Sequence of chain 1.A:
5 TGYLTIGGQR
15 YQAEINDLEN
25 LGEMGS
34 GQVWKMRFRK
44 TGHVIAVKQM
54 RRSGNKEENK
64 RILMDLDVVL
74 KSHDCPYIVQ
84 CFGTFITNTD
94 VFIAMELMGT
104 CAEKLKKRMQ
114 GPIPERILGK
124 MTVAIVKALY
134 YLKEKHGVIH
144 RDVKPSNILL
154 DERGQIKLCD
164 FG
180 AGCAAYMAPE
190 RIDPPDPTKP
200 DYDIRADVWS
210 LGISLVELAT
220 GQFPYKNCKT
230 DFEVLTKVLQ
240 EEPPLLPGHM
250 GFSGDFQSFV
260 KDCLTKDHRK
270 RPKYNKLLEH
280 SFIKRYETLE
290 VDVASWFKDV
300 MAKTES

Binding-site contacts:
Ligand atom C11 contacts residue ASP163 of chain 1.A at 3.4 Å.
Ligand atom O1 contacts residue CYS104 of chain 1.A at 3.6 Å (h-bond).
Ligand atom F2 contacts residue HIS143 of chain 1.A at 3.2 Å.
Ligand atom C12 contacts residue ASP163 of chain 1.A at 3.3 Å.
Ligand atom N3 contacts residue MET101 of chain 1.A at 3.0 Å (h-bond).
Ligand atom C15 contacts residue MET98 of chain 1.A at 3.2 Å (hydrophobic).
Ligand atom N2 contacts residue ASP163 of chain 1.A at 3.4 Å (salt-bridge).
Ligand atom N contacts residue HIS143 of chain 1.A at 3.1 Å (h-bond).
Ligand atom C2 contacts residue ASP163 of chain 1.A at 3.4 Å.
Ligand atom C32 contacts residue ARG144 of chain 1.A at 3.4 Å.
Ligand atom N3 contacts residue GLU99 of chain 1.A at 3.5 Å (salt-bridge).
Ligand atom C29 contacts residue CYS104 of chain 1.A at 1.8 Å (hydrophobic).
Ligand atom C31 contacts residue HIS143 of chain 1.A at 3.3 Å.
Ligand atom C11 contacts residue VAL72 of chain 1.A at 3.4 Å (hydrophobic).
Ligand atom C21 contacts residue GLU99 of chain 1.A at 3.1 Å.
Ligand atom O1 contacts residue LYS107 of chain 1.A at 3.3 Å.
Ligand atom O2 contacts residue VAL82 of chain 1.A at 3.5 Å.
Ligand atom C27 contacts residue CYS104 of chain 1.A at 3.4 Å (hydrophobic).
Ligand atom C15 contacts residue LYS51 of chain 1.A at 3.6 Å.
Ligand atom C1 contacts residue ASP163 of chain 1.A at 3.2 Å.
Ligand atom F contacts residue CYS162 of chain 1.A at 3.5 Å.
Ligand atom C10 contacts residue VAL72 of chain 1.A at 3.5 Å (hydrophobic).
Ligand atom C28 contacts residue CYS104 of chain 1.A at 2.8 Å (hydrophobic).
Ligand atom C29 contacts residue SER149 of chain 1.A at 3.4 Å.
Ligand atom C26 contacts residue MET101 of chain 1.A at 3.4 Å (hydrophobic).
Ligand atom F contacts residue LEU161 of chain 1.A at 3.5 Å.
Ligand atom O2 contacts residue ASP163 of chain 1.A at 2.8 Å (salt-bridge).
Ligand atom C14 contacts residue MET98 of chain 1.A at 3.5 Å (hydrophobic).
Ligand atom C8 contacts residue VAL72 of chain 1.A at 3.3 Å (hydrophobic).
Ligand atom C6 contacts residue VAL72 of chain 1.A at 3.1 Å (hydrophobic).
Ligand atom C5 contacts residue VAL72 of chain 1.A at 3.1 Å (hydrophobic).
Ligand atom N contacts residue ILE142 of chain 1.A at 3.5 Å (h-bond).
Ligand atom C9 contacts residue VAL72 of chain 1.A at 3.5 Å (hydrophobic).
Ligand atom O2 contacts residue CYS162 of chain 1.A at 3.2 Å.
Ligand atom N5 contacts residue MET101 of chain 1.A at 2.8 Å (h-bond).
Ligand atom C32 contacts residue ILE142 of chain 1.A at 3.6 Å (hydrophobic).
Ligand atom C1 contacts residue HIS143 of chain 1.A at 3.4 Å.
Ligand atom C16 contacts residue MET98 of chain 1.A at 3.5 Å (hydrophobic).
Ligand atom C30 contacts residue LYS51 of chain 1.A at 3.5 Å.
Ligand atom O contacts residue PHE164 of chain 1.A at 3.4 Å.

The small molecule below binds the protein below.
Small molecule (SMILES): CCC(=O)N1CC[C@H](Nc2nccc(Oc3cc(C(=O)Nc4ccc(CN5CCN(CC)CC5)c(C(F)(F)F)c4)ccc3C)n2)C1